Binding-site contacts:
Ligand atom C6 contacts residue PHE26 of chain 1.B at 3.9 Å (hydrophobic).
Ligand atom C3 contacts residue VAL107 of chain 1.B at 4.1 Å (hydrophobic).
Ligand atom C1 contacts residue PHE26 of chain 1.B at 3.7 Å (hydrophobic).
Ligand atom C5 contacts residue SER25 of chain 1.B at 3.8 Å.
Ligand atom C5 contacts residue PRO110 of chain 1.B at 4.0 Å (hydrophobic).
Ligand atom C6 contacts residue SER25 of chain 1.B at 3.9 Å.
Ligand atom C9 contacts residue TYR24 of chain 1.B at 4.0 Å (hydrophobic).
Ligand atom C2 contacts residue SER108 of chain 1.B at 4.3 Å.
Ligand atom N contacts residue SER25 of chain 1.B at 3.2 Å (h-bond).
Ligand atom C8 contacts residue SER25 of chain 1.B at 4.4 Å.
Ligand atom C3 contacts residue SER108 of chain 1.B at 4.0 Å.
Ligand atom C11 contacts residue TYR24 of chain 1.B at 3.6 Å (hydrophobic).
Ligand atom C4 contacts residue ILE21 of chain 1.B at 4.1 Å (hydrophobic).
Ligand atom C2 contacts residue VAL107 of chain 1.B at 3.9 Å (hydrophobic).
Ligand atom C7 contacts residue PHE26 of chain 1.B at 4.3 Å (hydrophobic).
Ligand atom C11 contacts residue PRO110 of chain 1.B at 4.5 Å (hydrophobic).
Ligand atom C2 contacts residue PHE26 of chain 1.B at 3.7 Å (hydrophobic).
Ligand atom C5 contacts residue PHE26 of chain 1.B at 4.1 Å (hydrophobic).
Ligand atom C4 contacts residue PRO110 of chain 1.B at 3.8 Å (hydrophobic).
Ligand atom C12 contacts residue SER25 of chain 1.B at 4.0 Å.
Ligand atom C4 contacts residue TYR24 of chain 1.B at 4.0 Å (hydrophobic).
Ligand atom O2 contacts residue TYR24 of chain 1.B at 3.4 Å.
Ligand atom C3 contacts residue PHE26 of chain 1.B at 3.5 Å (hydrophobic).
Ligand atom O contacts residue PRO110 of chain 1.B at 4.0 Å.
Ligand atom O2 contacts residue SER25 of chain 1.B at 2.9 Å (h-bond).
Ligand atom C5 contacts residue TYR24 of chain 1.B at 3.9 Å (hydrophobic).
Ligand atom C12 contacts residue TYR24 of chain 1.B at 3.9 Å (hydrophobic).
Ligand atom C7 contacts residue SER25 of chain 1.B at 3.6 Å.
Ligand atom C3 contacts residue PRO110 of chain 1.B at 4.2 Å (hydrophobic).
Ligand atom C8 contacts residue PRO110 of chain 1.B at 4.5 Å (hydrophobic).
Ligand atom O1 contacts residue TYR24 of chain 1.B at 4.2 Å.
Ligand atom C contacts residue PHE26 of chain 1.B at 3.9 Å (hydrophobic).
Ligand atom C4 contacts residue PHE26 of chain 1.B at 3.7 Å (hydrophobic).

Sequence of chain 1.B:
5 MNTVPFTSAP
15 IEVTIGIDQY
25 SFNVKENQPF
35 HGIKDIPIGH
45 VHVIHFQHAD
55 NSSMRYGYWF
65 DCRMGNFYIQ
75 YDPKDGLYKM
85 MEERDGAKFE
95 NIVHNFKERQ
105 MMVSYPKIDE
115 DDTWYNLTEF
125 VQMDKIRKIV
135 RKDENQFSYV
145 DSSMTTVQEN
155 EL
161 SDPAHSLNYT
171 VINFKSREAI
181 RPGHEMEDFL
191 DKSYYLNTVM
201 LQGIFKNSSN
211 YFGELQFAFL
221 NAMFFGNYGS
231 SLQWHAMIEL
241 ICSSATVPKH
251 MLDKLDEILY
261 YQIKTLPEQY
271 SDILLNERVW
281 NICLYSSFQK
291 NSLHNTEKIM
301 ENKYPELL

A protein and the small-molecule ligand that binds it are described below.
Small molecule (SMILES): Cc1ccccc1CNC(=O)C1(C(=O)O)CC1